Binding-site contacts:
Ligand atom CZ contacts residue GLU119 of chain 1.L at 3.4 Å.
Ligand atom OH contacts residue ARG26 of chain 1.L at 4.1 Å.
Ligand atom C contacts residue SER146 of chain 1.K at 3.3 Å.
Ligand atom CD1 contacts residue ARG26 of chain 1.L at 4.0 Å.
Ligand atom C contacts residue ALA27 of chain 1.L at 3.7 Å (hydrophobic).
Ligand atom CG contacts residue ARG26 of chain 1.L at 3.8 Å.
Ligand atom OXT contacts residue LYS52 of chain 1.L at 1.8 Å (salt-bridge).
Ligand atom CD2 contacts residue GLU119 of chain 1.L at 4.0 Å.
Ligand atom CA contacts residue SER146 of chain 1.K at 3.3 Å.
Ligand atom OH contacts residue GLU119 of chain 1.L at 3.0 Å (salt-bridge).
Ligand atom CA contacts residue LYS52 of chain 1.L at 3.6 Å.
Ligand atom N contacts residue ASP144 of chain 1.K at 3.5 Å (salt-bridge).
Ligand atom CB contacts residue ARG26 of chain 1.L at 4.1 Å.
Ligand atom CE1 contacts residue ARG26 of chain 1.L at 3.8 Å.
Ligand atom CA contacts residue ASP144 of chain 1.K at 3.3 Å.
Ligand atom O contacts residue LYS67 of chain 1.L at 3.6 Å.
Ligand atom N contacts residue SER146 of chain 1.K at 2.8 Å (h-bond).
Ligand atom OXT contacts residue LYS28 of chain 1.L at 3.6 Å.
Ligand atom CB contacts residue SER146 of chain 1.K at 3.1 Å.
Ligand atom OXT contacts residue ALA27 of chain 1.L at 4.0 Å.
Ligand atom CA contacts residue SER146 of chain 1.K at 3.7 Å.
Ligand atom O contacts residue GLY66 of chain 1.L at 1.4 Å (h-bond).
Ligand atom CD2 contacts residue ARG26 of chain 1.L at 3.5 Å.
Ligand atom C contacts residue LYS52 of chain 1.L at 2.9 Å.
Ligand atom CZ contacts residue ARG26 of chain 1.L at 3.5 Å.
Ligand atom C contacts residue GLY66 of chain 1.L at 2.5 Å.
Ligand atom OXT contacts residue GLY66 of chain 1.L at 3.4 Å (h-bond).
Ligand atom O contacts residue LYS67 of chain 1.L at 3.8 Å.
Ligand atom CB contacts residue GLY66 of chain 1.L at 4.0 Å.
Ligand atom CE2 contacts residue GLU119 of chain 1.L at 2.9 Å.
Ligand atom CB contacts residue LYS52 of chain 1.L at 3.5 Å.
Ligand atom O contacts residue LYS52 of chain 1.L at 3.9 Å.
Ligand atom NE2 contacts residue LEU50 of chain 1.L at 3.6 Å.
Ligand atom CA contacts residue GLY66 of chain 1.L at 3.2 Å.
Ligand atom CE2 contacts residue ARG26 of chain 1.L at 3.3 Å.
Ligand atom N contacts residue ASP144 of chain 1.K at 4.1 Å.
Ligand atom C contacts residue ASP144 of chain 1.K at 3.7 Å.
Ligand atom O contacts residue ALA27 of chain 1.L at 3.4 Å.
Ligand atom NE2 contacts residue ILE147 of chain 1.K at 3.5 Å (h-bond).
Ligand atom N contacts residue GLY66 of chain 1.L at 3.0 Å (h-bond).

Sequence of chain 1.K:
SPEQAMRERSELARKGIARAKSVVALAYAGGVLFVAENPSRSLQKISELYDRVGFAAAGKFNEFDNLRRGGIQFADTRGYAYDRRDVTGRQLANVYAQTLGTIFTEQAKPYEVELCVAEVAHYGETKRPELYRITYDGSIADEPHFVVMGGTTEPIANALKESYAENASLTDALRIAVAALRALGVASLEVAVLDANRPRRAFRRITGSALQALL

Sequence of chain 1.L:
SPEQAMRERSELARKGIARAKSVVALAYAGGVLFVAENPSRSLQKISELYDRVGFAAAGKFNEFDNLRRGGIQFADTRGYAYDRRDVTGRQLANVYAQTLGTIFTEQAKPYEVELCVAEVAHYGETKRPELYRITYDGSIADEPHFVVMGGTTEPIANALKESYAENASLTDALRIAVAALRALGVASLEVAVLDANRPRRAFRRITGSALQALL

The protein below binds the small molecule below.
Small molecule (SMILES): CC(C)C[C@H](NC(=O)[C@H](Cc1ccc(O)cc1)NC(=O)[C@H](CCC(N)=O)NC(=O)CN)C(=O)O